Sequence of chain 1.B:
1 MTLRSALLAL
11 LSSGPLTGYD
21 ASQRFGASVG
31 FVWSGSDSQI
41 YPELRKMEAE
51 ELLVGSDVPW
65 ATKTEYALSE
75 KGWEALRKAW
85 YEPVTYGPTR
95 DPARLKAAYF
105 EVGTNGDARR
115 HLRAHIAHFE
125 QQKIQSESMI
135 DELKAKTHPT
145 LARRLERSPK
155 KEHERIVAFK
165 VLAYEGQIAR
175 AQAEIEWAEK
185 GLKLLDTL

Sequence of chain 1.A:
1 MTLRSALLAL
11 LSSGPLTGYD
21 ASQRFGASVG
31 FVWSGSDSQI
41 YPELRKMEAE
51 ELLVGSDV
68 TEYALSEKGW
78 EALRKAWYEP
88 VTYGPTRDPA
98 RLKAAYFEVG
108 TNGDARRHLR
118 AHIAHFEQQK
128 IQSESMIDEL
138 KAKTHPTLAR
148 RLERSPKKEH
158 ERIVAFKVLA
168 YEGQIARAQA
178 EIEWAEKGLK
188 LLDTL

Binding-site contacts:
Ligand atom CO2 contacts residue TYR103 of chain 1.B at 3.2 Å (hydrophobic).
Ligand atom O3 contacts residue TYR168 of chain 1.A at 3.0 Å (h-bond).
Ligand atom CV contacts residue ALA102 of chain 1.B at 3.7 Å (hydrophobic).
Ligand atom C1 contacts residue TYR103 of chain 1.B at 3.8 Å (hydrophobic).
Ligand atom CZ contacts residue SER28 of chain 1.A at 3.6 Å.
Ligand atom OM contacts residue VAL29 of chain 1.A at 3.6 Å.
Ligand atom O2 contacts residue THR144 of chain 1.A at 3.6 Å.
Ligand atom O1 contacts residue LEU145 of chain 1.A at 3.6 Å.
Ligand atom O1 contacts residue THR144 of chain 1.A at 3.6 Å.
Ligand atom O1 contacts residue LYS164 of chain 1.A at 3.9 Å.
Ligand atom OM contacts residue TYR168 of chain 1.A at 3.3 Å (h-bond).
Ligand atom CZ contacts residue TYR168 of chain 1.A at 4.0 Å (hydrophobic).
Ligand atom CM2 contacts residue VAL29 of chain 1.A at 4.0 Å (hydrophobic).
Ligand atom C1 contacts residue LYS164 of chain 1.A at 3.9 Å.
Ligand atom O2 contacts residue ARG148 of chain 1.A at 2.8 Å (salt-bridge).
Ligand atom CM1 contacts residue LEU137 of chain 1.A at 3.6 Å (hydrophobic).
Ligand atom OM contacts residue SER28 of chain 1.A at 3.4 Å (h-bond).
Ligand atom CC contacts residue LYS164 of chain 1.A at 4.0 Å.
Ligand atom CV contacts residue VAL29 of chain 1.A at 3.6 Å (hydrophobic).
Ligand atom C1 contacts residue THR144 of chain 1.A at 4.1 Å.
Ligand atom O1 contacts residue ARG148 of chain 1.A at 2.8 Å (salt-bridge).
Ligand atom CM1 contacts residue HIS142 of chain 1.A at 3.4 Å.
Ligand atom CO2 contacts residue SER28 of chain 1.A at 3.9 Å.
Ligand atom CZ contacts residue LEU137 of chain 1.A at 4.1 Å (hydrophobic).
Ligand atom CC contacts residue TYR103 of chain 1.B at 3.6 Å (hydrophobic).
Ligand atom CC contacts residue THR144 of chain 1.A at 3.5 Å.
Ligand atom CC contacts residue ARG148 of chain 1.A at 3.4 Å.
Ligand atom CO1 contacts residue SER28 of chain 1.A at 4.0 Å.
Ligand atom CO2 contacts residue LYS164 of chain 1.A at 3.8 Å.
Ligand atom O3 contacts residue SER28 of chain 1.A at 3.8 Å.
Ligand atom CM2 contacts residue SER28 of chain 1.A at 3.7 Å.
Ligand atom CM1 contacts residue SER28 of chain 1.A at 3.8 Å.
Ligand atom CO1 contacts residue LEU145 of chain 1.A at 3.8 Å (hydrophobic).
Ligand atom CV contacts residue TYR103 of chain 1.B at 3.8 Å (hydrophobic).
Ligand atom O3 contacts residue MET133 of chain 1.A at 3.0 Å (h-bond).
Ligand atom CO1 contacts residue HIS142 of chain 1.A at 3.8 Å.
Ligand atom O3 contacts residue HIS142 of chain 1.A at 4.1 Å.
Ligand atom C1 contacts residue SER28 of chain 1.A at 4.0 Å.
Ligand atom CZ contacts residue MET133 of chain 1.A at 4.1 Å (hydrophobic).
Ligand atom O2 contacts residue TYR103 of chain 1.B at 2.7 Å (h-bond).

This protein binds this small molecule.
Small molecule (SMILES): COc1cc(C(=O)[O-])ccc1O